A protein and the small-molecule ligand that binds it are described below.
Small molecule (SMILES): O=C(O)c1cc2cc(F)ccc2[nH]1

Binding-site contacts:
Ligand atom C5 contacts residue GLN430 of chain 1.A at 3.6 Å.
Ligand atom F14 contacts residue GLN430 of chain 1.A at 3.8 Å.
Ligand atom C2 contacts residue LEU427 of chain 1.A at 3.7 Å (hydrophobic).
Ligand atom N1 contacts residue LEU427 of chain 1.A at 2.9 Å (h-bond).
Ligand atom O12 contacts residue LYS426 of chain 1.A at 3.5 Å.
Ligand atom O11 contacts residue THR399 of chain 1.A at 2.8 Å (h-bond).
Ligand atom C7 contacts residue LEU427 of chain 1.A at 4.1 Å (hydrophobic).
Ligand atom C6 contacts residue GLN430 of chain 1.A at 3.8 Å.
Ligand atom C7 contacts residue TYR429 of chain 1.A at 4.2 Å (hydrophobic).
Ligand atom C6 contacts residue TYR429 of chain 1.A at 4.4 Å (hydrophobic).
Ligand atom C8 contacts residue GLN430 of chain 1.A at 4.0 Å.
Ligand atom C4 contacts residue GLN430 of chain 1.A at 3.8 Å.
Ligand atom C10 contacts residue LEU427 of chain 1.A at 3.7 Å (hydrophobic).
Ligand atom O12 contacts residue THR399 of chain 1.A at 3.7 Å.
Ligand atom C3 contacts residue LEU427 of chain 1.A at 4.4 Å (hydrophobic).
Ligand atom C7 contacts residue GLN430 of chain 1.A at 4.1 Å.
Ligand atom C10 contacts residue THR399 of chain 1.A at 3.6 Å.
Ligand atom O12 contacts residue LEU427 of chain 1.A at 2.9 Å (h-bond).
Ligand atom O11 contacts residue LEU427 of chain 1.A at 4.5 Å.
Ligand atom C9 contacts residue GLN430 of chain 1.A at 3.9 Å.
Ligand atom C8 contacts residue LEU427 of chain 1.A at 3.8 Å (hydrophobic).

Sequence of chain 1.A:
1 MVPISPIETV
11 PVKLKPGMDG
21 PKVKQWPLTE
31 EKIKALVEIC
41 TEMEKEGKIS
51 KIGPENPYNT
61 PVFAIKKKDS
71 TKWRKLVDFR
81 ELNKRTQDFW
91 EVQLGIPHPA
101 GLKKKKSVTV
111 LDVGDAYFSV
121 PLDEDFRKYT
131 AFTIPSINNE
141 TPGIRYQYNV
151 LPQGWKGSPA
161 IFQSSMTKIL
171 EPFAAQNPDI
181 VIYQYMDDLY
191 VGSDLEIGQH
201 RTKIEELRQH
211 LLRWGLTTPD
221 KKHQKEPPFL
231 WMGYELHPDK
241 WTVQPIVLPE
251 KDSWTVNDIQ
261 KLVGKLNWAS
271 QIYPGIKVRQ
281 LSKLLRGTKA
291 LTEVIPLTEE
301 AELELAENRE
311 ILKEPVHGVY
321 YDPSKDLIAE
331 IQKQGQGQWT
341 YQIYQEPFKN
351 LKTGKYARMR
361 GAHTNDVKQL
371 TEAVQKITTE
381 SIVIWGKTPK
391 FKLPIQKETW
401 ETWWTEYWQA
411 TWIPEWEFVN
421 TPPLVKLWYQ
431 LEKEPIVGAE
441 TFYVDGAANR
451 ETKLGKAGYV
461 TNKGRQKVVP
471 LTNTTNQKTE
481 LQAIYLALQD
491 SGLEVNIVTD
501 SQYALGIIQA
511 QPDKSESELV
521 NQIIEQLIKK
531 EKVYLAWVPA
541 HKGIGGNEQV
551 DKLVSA